Sequence of chain 1.A:
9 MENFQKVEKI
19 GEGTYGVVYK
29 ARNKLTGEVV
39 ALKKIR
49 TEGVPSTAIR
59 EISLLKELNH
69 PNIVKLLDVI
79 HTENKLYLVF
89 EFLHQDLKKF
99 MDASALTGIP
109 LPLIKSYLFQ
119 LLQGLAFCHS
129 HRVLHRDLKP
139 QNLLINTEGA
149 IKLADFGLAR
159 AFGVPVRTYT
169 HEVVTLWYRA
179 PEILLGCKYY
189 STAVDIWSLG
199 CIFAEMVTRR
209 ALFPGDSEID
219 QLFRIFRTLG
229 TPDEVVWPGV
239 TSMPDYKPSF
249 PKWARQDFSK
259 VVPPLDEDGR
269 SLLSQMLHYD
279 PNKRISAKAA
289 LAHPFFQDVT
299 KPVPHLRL

A protein and the small-molecule ligand that binds it are described below.
Small molecule (SMILES): NC(=O)c1cc([N+](=O)[O-])ccc1NCc1cnccn1

Binding-site contacts:
Ligand atom N16 contacts residue PHE90 of chain 1.A at 3.7 Å.
Ligand atom C1 contacts residue ILE18 of chain 1.A at 3.5 Å (hydrophobic).
Ligand atom O10 contacts residue LEU91 of chain 1.A at 2.9 Å (h-bond).
Ligand atom N9 contacts residue ALA39 of chain 1.A at 3.2 Å.
Ligand atom C18 contacts residue LEU91 of chain 1.A at 3.5 Å (hydrophobic).
Ligand atom C15 contacts residue HIS92 of chain 1.A at 3.8 Å.
Ligand atom C6 contacts residue LEU142 of chain 1.A at 3.9 Å (hydrophobic).
Ligand atom O13 contacts residue LYS41 of chain 1.A at 4.0 Å.
Ligand atom N19 contacts residue HIS92 of chain 1.A at 3.1 Å (h-bond).
Ligand atom N19 contacts residue GLN93 of chain 1.A at 3.8 Å.
Ligand atom C20 contacts residue HIS92 of chain 1.A at 3.4 Å.
Ligand atom O10 contacts residue LEU142 of chain 1.A at 3.9 Å.
Ligand atom O10 contacts residue ALA39 of chain 1.A at 3.9 Å.
Ligand atom C8 contacts residue LEU142 of chain 1.A at 3.5 Å (hydrophobic).
Ligand atom C17 contacts residue ILE18 of chain 1.A at 3.6 Å (hydrophobic).
Ligand atom O10 contacts residue PHE90 of chain 1.A at 3.4 Å.
Ligand atom C17 contacts residue PHE90 of chain 1.A at 3.5 Å (hydrophobic).
Ligand atom N11 contacts residue VAL26 of chain 1.A at 3.4 Å.
Ligand atom O13 contacts residue VAL26 of chain 1.A at 3.1 Å.
Ligand atom C8 contacts residue ALA39 of chain 1.A at 3.5 Å (hydrophobic).
Ligand atom N9 contacts residue GLU89 of chain 1.A at 3.1 Å (salt-bridge).
Ligand atom N7 contacts residue LEU142 of chain 1.A at 3.8 Å.
Ligand atom C4 contacts residue ALA39 of chain 1.A at 4.0 Å (hydrophobic).
Ligand atom C14 contacts residue LEU91 of chain 1.A at 3.1 Å (hydrophobic).
Ligand atom C18 contacts residue HIS92 of chain 1.A at 3.5 Å.
Ligand atom C14 contacts residue LEU142 of chain 1.A at 3.9 Å (hydrophobic).
Ligand atom C17 contacts residue HIS92 of chain 1.A at 4.0 Å.
Ligand atom O12 contacts residue VAL26 of chain 1.A at 3.3 Å.
Ligand atom C5 contacts residue LEU142 of chain 1.A at 3.7 Å (hydrophobic).
Ligand atom C3 contacts residue VAL26 of chain 1.A at 3.9 Å (hydrophobic).
Ligand atom C17 contacts residue LEU91 of chain 1.A at 3.4 Å (hydrophobic).
Ligand atom O10 contacts residue GLU89 of chain 1.A at 3.9 Å.
Ligand atom N7 contacts residue LEU91 of chain 1.A at 3.0 Å (h-bond).
Ligand atom O12 contacts residue LYS41 of chain 1.A at 3.9 Å.
Ligand atom C2 contacts residue ILE18 of chain 1.A at 3.7 Å (hydrophobic).
Ligand atom C18 contacts residue GLN93 of chain 1.A at 3.9 Å.
Ligand atom C14 contacts residue GLN93 of chain 1.A at 3.7 Å.
Ligand atom C14 contacts residue HIS92 of chain 1.A at 3.9 Å.
Ligand atom N16 contacts residue ILE18 of chain 1.A at 3.7 Å.
Ligand atom N9 contacts residue LEU142 of chain 1.A at 3.6 Å.